A small-molecule ligand and the protein it binds are described below.
Small molecule (SMILES): Nc1ncnc2c1ncn2[C@@H]1O[C@H](CO[P](=O)(O)O[P](=O)(O)NP(=O)(O)O)[C@@H](O)[C@H]1O

Sequence of chain 1.B:
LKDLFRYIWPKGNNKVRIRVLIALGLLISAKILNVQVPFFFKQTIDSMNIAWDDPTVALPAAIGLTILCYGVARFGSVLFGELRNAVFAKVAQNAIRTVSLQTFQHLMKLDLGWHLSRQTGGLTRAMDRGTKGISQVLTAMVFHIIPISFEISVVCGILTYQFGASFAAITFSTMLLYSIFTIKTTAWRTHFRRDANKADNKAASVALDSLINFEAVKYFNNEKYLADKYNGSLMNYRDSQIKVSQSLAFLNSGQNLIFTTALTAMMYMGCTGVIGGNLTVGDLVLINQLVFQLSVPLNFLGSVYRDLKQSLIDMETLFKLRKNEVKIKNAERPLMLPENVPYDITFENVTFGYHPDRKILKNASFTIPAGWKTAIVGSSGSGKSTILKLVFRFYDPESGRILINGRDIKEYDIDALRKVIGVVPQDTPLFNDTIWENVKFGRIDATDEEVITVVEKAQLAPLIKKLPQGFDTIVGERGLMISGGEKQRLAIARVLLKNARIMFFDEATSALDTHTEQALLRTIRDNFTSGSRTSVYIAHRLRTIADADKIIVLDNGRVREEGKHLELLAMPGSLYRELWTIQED

Sequence of chain 1.A:
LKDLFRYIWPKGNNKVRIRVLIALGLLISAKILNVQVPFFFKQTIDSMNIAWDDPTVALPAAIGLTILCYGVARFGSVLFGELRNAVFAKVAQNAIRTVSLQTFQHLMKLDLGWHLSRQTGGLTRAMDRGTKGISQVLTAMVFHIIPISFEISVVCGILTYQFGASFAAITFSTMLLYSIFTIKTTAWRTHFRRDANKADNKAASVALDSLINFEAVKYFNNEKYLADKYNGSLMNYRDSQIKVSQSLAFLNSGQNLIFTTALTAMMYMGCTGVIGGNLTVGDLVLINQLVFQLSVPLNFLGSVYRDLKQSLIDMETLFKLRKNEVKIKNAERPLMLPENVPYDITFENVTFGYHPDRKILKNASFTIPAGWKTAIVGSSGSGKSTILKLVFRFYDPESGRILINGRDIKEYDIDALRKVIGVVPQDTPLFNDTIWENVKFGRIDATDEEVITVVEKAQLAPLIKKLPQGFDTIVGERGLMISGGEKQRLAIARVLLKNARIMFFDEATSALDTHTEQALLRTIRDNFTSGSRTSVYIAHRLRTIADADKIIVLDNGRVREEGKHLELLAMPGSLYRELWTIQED

Binding-site contacts:
Ligand atom N9 contacts residue MET481 of chain 1.A at 3.5 Å (h-bond).
Ligand atom N7 contacts residue MET481 of chain 1.A at 3.6 Å (h-bond).
Ligand atom C4 contacts residue MET481 of chain 1.A at 3.1 Å (hydrophobic).
Ligand atom N7 contacts residue TYR354 of chain 1.B at 3.6 Å.
Ligand atom O3G contacts residue SER483 of chain 1.A at 3.5 Å (h-bond).
Ligand atom O3G contacts residue GLN426 of chain 1.B at 2.9 Å (h-bond).
Ligand atom O1B contacts residue LYS384 of chain 1.B at 2.9 Å (salt-bridge).
Ligand atom N3B contacts residue MG1 of chain 1.G at 2.9 Å.
Ligand atom C4 contacts residue TYR354 of chain 1.B at 3.4 Å (hydrophobic).
Ligand atom O1G contacts residue HIS540 of chain 1.B at 3.2 Å.
Ligand atom C5 contacts residue MET481 of chain 1.A at 3.1 Å (hydrophobic).
Ligand atom N3B contacts residue SER483 of chain 1.A at 3.1 Å (h-bond).
Ligand atom O2G contacts residue SER380 of chain 1.B at 2.8 Å (h-bond).
Ligand atom N3B contacts residue GLY381 of chain 1.B at 3.1 Å (h-bond).
Ligand atom C5 contacts residue TYR354 of chain 1.B at 3.5 Å (hydrophobic).
Ligand atom O2B contacts residue MG1 of chain 1.G at 2.1 Å.
Ligand atom O1A contacts residue SER483 of chain 1.A at 3.3 Å.
Ligand atom N1 contacts residue TYR354 of chain 1.B at 3.5 Å.
Ligand atom O2A contacts residue THR386 of chain 1.B at 2.7 Å (h-bond).
Ligand atom PB contacts residue MG1 of chain 1.G at 2.6 Å.
Ligand atom O5' contacts residue THR386 of chain 1.B at 3.5 Å (h-bond).
Ligand atom N6 contacts residue MET481 of chain 1.A at 2.8 Å (h-bond).
Ligand atom N1 contacts residue MET481 of chain 1.A at 3.4 Å (h-bond).
Ligand atom O2A contacts residue SER385 of chain 1.B at 3.6 Å (h-bond).
Ligand atom O2A contacts residue GLY383 of chain 1.B at 3.4 Å.
Ligand atom O3' contacts residue ARG358 of chain 1.B at 2.8 Å (salt-bridge).
Ligand atom O1B contacts residue MG1 of chain 1.G at 2.6 Å.
Ligand atom O2' contacts residue ILE482 of chain 1.A at 3.4 Å.
Ligand atom O2B contacts residue GLN426 of chain 1.B at 3.2 Å (h-bond).
Ligand atom O2B contacts residue SER483 of chain 1.A at 3.4 Å.
Ligand atom N3 contacts residue MET481 of chain 1.A at 3.4 Å (h-bond).
Ligand atom C6 contacts residue MET481 of chain 1.A at 3.5 Å (hydrophobic).
Ligand atom O2G contacts residue ALA511 of chain 1.A at 3.4 Å (h-bond).
Ligand atom O1G contacts residue MG1 of chain 1.G at 2.2 Å.
Ligand atom O3A contacts residue GLY383 of chain 1.B at 3.4 Å (h-bond).
Ligand atom PG contacts residue MG1 of chain 1.G at 2.4 Å.
Ligand atom C8 contacts residue TYR354 of chain 1.B at 3.5 Å (hydrophobic).
Ligand atom O1G contacts residue LYS384 of chain 1.B at 3.1 Å (salt-bridge).
Ligand atom O3G contacts residue MG1 of chain 1.G at 2.1 Å.
Ligand atom O2A contacts residue LYS384 of chain 1.B at 3.6 Å (salt-bridge).